Sequence of chain 1.A:
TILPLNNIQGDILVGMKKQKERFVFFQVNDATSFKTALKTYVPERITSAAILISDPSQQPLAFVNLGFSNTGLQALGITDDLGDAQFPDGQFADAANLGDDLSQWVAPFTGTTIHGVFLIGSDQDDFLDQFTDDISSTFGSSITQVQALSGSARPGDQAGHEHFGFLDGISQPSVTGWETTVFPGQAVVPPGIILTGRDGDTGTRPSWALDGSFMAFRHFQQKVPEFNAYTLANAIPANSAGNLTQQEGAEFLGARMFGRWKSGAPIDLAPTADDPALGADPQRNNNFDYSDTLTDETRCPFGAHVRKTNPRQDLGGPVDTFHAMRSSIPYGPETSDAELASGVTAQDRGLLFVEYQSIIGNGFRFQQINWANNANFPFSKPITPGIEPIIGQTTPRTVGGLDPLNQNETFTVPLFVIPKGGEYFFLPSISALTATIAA

A small-molecule ligand and the protein it binds are described below.
Small molecule (SMILES): CC(=O)N[C@@H]1[C@@H](O)[C@H](O)[C@@H](CO)O[C@H]1O

Binding-site contacts:
Ligand atom C2 contacts residue ASN246 of chain 1.A at 2.3 Å.
Ligand atom C3 contacts residue ASN246 of chain 1.A at 3.7 Å.
Ligand atom C7 contacts residue ASN246 of chain 1.A at 3.4 Å.
Ligand atom C1 contacts residue ASN246 of chain 1.A at 1.4 Å.
Ligand atom N2 contacts residue ASN246 of chain 1.A at 2.9 Å (h-bond).
Ligand atom O7 contacts residue ASN246 of chain 1.A at 3.5 Å (h-bond).
Ligand atom O5 contacts residue ASN246 of chain 1.A at 2.2 Å (h-bond).
Ligand atom C4 contacts residue ASN246 of chain 1.A at 4.1 Å.
Ligand atom C5 contacts residue ASN246 of chain 1.A at 3.6 Å.